Binding-site contacts:
Ligand atom C3 contacts residue ASP199 of chain 1.A at 3.3 Å.
Ligand atom N2 contacts residue ASN61 of chain 1.A at 2.6 Å.
Ligand atom C8 contacts residue ASP199 of chain 1.A at 3.1 Å.
Ligand atom C2 contacts residue ASN61 of chain 1.A at 2.7 Å.
Ligand atom C5 contacts residue THR63 of chain 1.A at 3.7 Å.
Ligand atom O5 contacts residue ASN61 of chain 1.A at 2.3 Å (h-bond).
Ligand atom C7 contacts residue HIS59 of chain 1.A at 3.9 Å.
Ligand atom O3 contacts residue ASP199 of chain 1.A at 2.4 Å (salt-bridge).
Ligand atom C1 contacts residue ASN61 of chain 1.A at 1.5 Å.
Ligand atom C6 contacts residue ASN61 of chain 1.A at 4.5 Å.
Ligand atom O5 contacts residue THR63 of chain 1.A at 3.5 Å (h-bond).
Ligand atom C2 contacts residue ASP199 of chain 1.A at 3.7 Å.
Ligand atom C6 contacts residue GLN201 of chain 1.A at 4.4 Å.
Ligand atom C7 contacts residue ASP199 of chain 1.A at 2.8 Å.
Ligand atom N2 contacts residue ASP199 of chain 1.A at 3.0 Å (salt-bridge).
Ligand atom C7 contacts residue PRO60 of chain 1.A at 4.3 Å (hydrophobic).
Ligand atom C2 contacts residue THR63 of chain 1.A at 4.2 Å.
Ligand atom O7 contacts residue ASP199 of chain 1.A at 3.3 Å (salt-bridge).
Ligand atom C3 contacts residue ASN61 of chain 1.A at 3.9 Å.
Ligand atom C3 contacts residue THR63 of chain 1.A at 4.4 Å.
Ligand atom O7 contacts residue LEU220 of chain 1.A at 3.8 Å.
Ligand atom C1 contacts residue THR63 of chain 1.A at 3.0 Å.
Ligand atom O7 contacts residue ASN61 of chain 1.A at 4.0 Å.
Ligand atom O6 contacts residue ASP199 of chain 1.A at 3.9 Å.
Ligand atom O7 contacts residue HIS59 of chain 1.A at 3.1 Å (h-bond).
Ligand atom N2 contacts residue THR63 of chain 1.A at 4.4 Å.
Ligand atom O6 contacts residue GLN201 of chain 1.A at 3.2 Å (h-bond).
Ligand atom C4 contacts residue ASN61 of chain 1.A at 4.3 Å.
Ligand atom C5 contacts residue ASN61 of chain 1.A at 3.5 Å.
Ligand atom C8 contacts residue ASN61 of chain 1.A at 3.3 Å.
Ligand atom C8 contacts residue PRO60 of chain 1.A at 3.3 Å (hydrophobic).
Ligand atom C8 contacts residue HIS59 of chain 1.A at 4.0 Å.
Ligand atom C7 contacts residue ASN61 of chain 1.A at 3.1 Å.
Ligand atom O3 contacts residue LEU220 of chain 1.A at 4.1 Å.

The protein below binds the small molecule below.
Small molecule (SMILES): CC(=O)N[C@H]1[C@H](O[C@H]2[C@H](O)[C@@H](NC(C)=O)CO[C@@H]2CO)O[C@H](CO)[C@@H](O)[C@@H]1O

Sequence of chain 1.A:
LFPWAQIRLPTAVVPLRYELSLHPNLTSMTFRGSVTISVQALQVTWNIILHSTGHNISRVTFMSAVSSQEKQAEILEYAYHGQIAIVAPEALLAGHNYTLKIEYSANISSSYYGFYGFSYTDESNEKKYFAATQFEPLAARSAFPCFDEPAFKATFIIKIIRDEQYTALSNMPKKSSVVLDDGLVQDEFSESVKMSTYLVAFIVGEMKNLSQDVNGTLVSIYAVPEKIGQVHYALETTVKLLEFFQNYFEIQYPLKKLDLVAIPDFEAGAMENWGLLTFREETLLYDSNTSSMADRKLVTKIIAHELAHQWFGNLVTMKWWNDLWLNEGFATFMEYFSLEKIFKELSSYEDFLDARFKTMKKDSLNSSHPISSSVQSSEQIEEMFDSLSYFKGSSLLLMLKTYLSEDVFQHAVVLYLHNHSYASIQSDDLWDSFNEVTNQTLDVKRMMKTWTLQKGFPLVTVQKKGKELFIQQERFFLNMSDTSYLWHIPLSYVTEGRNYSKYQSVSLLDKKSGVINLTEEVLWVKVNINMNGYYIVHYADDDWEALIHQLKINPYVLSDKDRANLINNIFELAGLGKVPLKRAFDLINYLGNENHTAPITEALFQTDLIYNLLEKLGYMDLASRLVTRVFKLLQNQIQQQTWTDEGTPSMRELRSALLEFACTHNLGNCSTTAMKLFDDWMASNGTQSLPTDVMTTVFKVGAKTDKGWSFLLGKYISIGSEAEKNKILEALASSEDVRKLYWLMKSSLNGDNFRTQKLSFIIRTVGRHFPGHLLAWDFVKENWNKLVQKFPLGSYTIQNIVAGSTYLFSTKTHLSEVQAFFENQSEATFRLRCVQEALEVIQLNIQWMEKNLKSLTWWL